Sequence of chain 3.A:
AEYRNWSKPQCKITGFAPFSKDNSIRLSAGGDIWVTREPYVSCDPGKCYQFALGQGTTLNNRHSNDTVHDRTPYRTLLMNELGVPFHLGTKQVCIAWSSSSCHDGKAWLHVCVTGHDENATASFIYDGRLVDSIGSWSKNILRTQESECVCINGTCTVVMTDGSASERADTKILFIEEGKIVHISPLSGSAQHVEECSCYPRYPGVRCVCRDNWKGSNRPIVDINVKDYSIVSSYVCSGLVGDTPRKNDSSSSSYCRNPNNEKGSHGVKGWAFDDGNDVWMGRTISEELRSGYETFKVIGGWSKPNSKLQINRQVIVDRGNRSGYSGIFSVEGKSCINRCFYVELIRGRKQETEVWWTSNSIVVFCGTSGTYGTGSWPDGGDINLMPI

Binding-site contacts:
Ligand atom O5 contacts residue ASN146 of chain 3.A at 2.4 Å (h-bond).
Ligand atom N2 contacts residue ASN146 of chain 3.A at 2.8 Å (h-bond).
Ligand atom C8 contacts residue ASN146 of chain 3.A at 4.5 Å.
Ligand atom C5 contacts residue ASN146 of chain 3.A at 3.7 Å.
Ligand atom C7 contacts residue ARG143 of chain 3.A at 4.0 Å.
Ligand atom C4 contacts residue ASN146 of chain 3.A at 4.3 Å.
Ligand atom C3 contacts residue TRP437 of chain 3.A at 3.8 Å (hydrophobic).
Ligand atom O3 contacts residue TRP437 of chain 3.A at 4.2 Å.
Ligand atom C7 contacts residue TRP437 of chain 3.A at 4.4 Å (hydrophobic).
Ligand atom C5 contacts residue TRP437 of chain 3.A at 4.5 Å (hydrophobic).
Ligand atom O4 contacts residue TRP437 of chain 3.A at 3.9 Å.
Ligand atom C2 contacts residue TRP437 of chain 3.A at 4.2 Å (hydrophobic).
Ligand atom C3 contacts residue ASN146 of chain 3.A at 3.8 Å.
Ligand atom O7 contacts residue ASN146 of chain 3.A at 3.8 Å.
Ligand atom C1 contacts residue ASN146 of chain 3.A at 1.4 Å.
Ligand atom C8 contacts residue ARG143 of chain 3.A at 3.1 Å.
Ligand atom O7 contacts residue ARG143 of chain 3.A at 3.8 Å.
Ligand atom C7 contacts residue ASN146 of chain 3.A at 3.5 Å.
Ligand atom C2 contacts residue ASN146 of chain 3.A at 2.4 Å.
Ligand atom C4 contacts residue TRP437 of chain 3.A at 4.4 Å (hydrophobic).
Ligand atom O5 contacts residue TRP437 of chain 3.A at 4.4 Å.
Ligand atom O7 contacts residue TRP437 of chain 3.A at 4.2 Å.
Ligand atom N2 contacts residue TRP437 of chain 3.A at 3.7 Å.
Ligand atom C1 contacts residue TRP437 of chain 3.A at 3.8 Å (hydrophobic).

The protein below binds the small molecule below.
Small molecule (SMILES): CC(=O)N[C@H]1CO[C@H](CO)[C@@H](O[C@H]2O[C@H](CO)[C@@H](O)[C@H](O)[C@@H]2O)[C@@H]1O